A protein and the small-molecule ligand that binds it are described below.
Small molecule (SMILES): CN1[C@H]2C[C@H](OC(=O)[C@H](CO)c3ccccc3)C[C@@H]1[C@@H](O)C2

Sequence of chain 1.A:
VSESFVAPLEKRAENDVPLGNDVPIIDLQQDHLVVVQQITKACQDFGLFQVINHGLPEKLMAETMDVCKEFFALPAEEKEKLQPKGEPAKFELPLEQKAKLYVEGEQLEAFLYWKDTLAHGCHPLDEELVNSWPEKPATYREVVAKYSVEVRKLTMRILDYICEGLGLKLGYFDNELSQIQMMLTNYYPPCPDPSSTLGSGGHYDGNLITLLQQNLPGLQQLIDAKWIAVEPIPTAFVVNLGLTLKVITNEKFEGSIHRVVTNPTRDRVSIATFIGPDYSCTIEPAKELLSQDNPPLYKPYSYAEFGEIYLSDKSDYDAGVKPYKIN

Binding-site contacts:
Ligand atom C2 contacts residue GLU116 of chain 1.A at 3.4 Å.
Ligand atom C5 contacts residue GLU116 of chain 1.A at 3.6 Å.
Ligand atom C16 contacts residue ASN221 of chain 1.A at 3.8 Å.
Ligand atom O1 contacts residue AKG1 of chain 1.F at 2.7 Å (h-bond).
Ligand atom O1 contacts residue LEU198 of chain 1.A at 3.5 Å.
Ligand atom C6 contacts residue PHE289 of chain 1.A at 3.6 Å (hydrophobic).
Ligand atom C2 contacts residue PHE103 of chain 1.A at 3.6 Å (hydrophobic).
Ligand atom O3 contacts residue PHE289 of chain 1.A at 3.5 Å.
Ligand atom C7 contacts residue AKG1 of chain 1.F at 3.6 Å.
Ligand atom O1 contacts residue PHE289 of chain 1.A at 3.5 Å.
Ligand atom O4 contacts residue LEU326 of chain 1.A at 3.6 Å.
Ligand atom C8 contacts residue GLU116 of chain 1.A at 3.1 Å.
Ligand atom C15 contacts residue ASN221 of chain 1.A at 3.6 Å.
Ligand atom O4 contacts residue LEU107 of chain 1.A at 3.9 Å.
Ligand atom C8 contacts residue HIS217 of chain 1.A at 3.8 Å.
Ligand atom C15 contacts residue GLY220 of chain 1.A at 3.7 Å.
Ligand atom O2 contacts residue TYR325 of chain 1.A at 3.9 Å.
Ligand atom C5 contacts residue TYR325 of chain 1.A at 3.6 Å (hydrophobic).
Ligand atom C15 contacts residue TYR318 of chain 1.A at 3.2 Å (hydrophobic).
Ligand atom C16 contacts residue TYR325 of chain 1.A at 3.8 Å (hydrophobic).
Ligand atom C3 contacts residue LEU326 of chain 1.A at 3.7 Å (hydrophobic).
Ligand atom C5 contacts residue HIS217 of chain 1.A at 3.9 Å.
Ligand atom N1 contacts residue GLU116 of chain 1.A at 2.6 Å (salt-bridge).
Ligand atom C1 contacts residue GLU116 of chain 1.A at 3.2 Å.
Ligand atom C10 contacts residue PHE289 of chain 1.A at 3.8 Å (hydrophobic).
Ligand atom C4 contacts residue GLU116 of chain 1.A at 3.6 Å.
Ligand atom C17 contacts residue LEU107 of chain 1.A at 3.8 Å (hydrophobic).
Ligand atom C7 contacts residue PHE289 of chain 1.A at 3.5 Å (hydrophobic).
Ligand atom C6 contacts residue TYR325 of chain 1.A at 3.8 Å (hydrophobic).
Ligand atom C3 contacts residue GLU116 of chain 1.A at 3.9 Å.
Ligand atom C4 contacts residue TYR325 of chain 1.A at 3.3 Å (hydrophobic).
Ligand atom C6 contacts residue AKG1 of chain 1.F at 3.6 Å.
Ligand atom C7 contacts residue LEU198 of chain 1.A at 3.7 Å (hydrophobic).
Ligand atom C8 contacts residue SER214 of chain 1.A at 3.4 Å.
Ligand atom C15 contacts residue TYR325 of chain 1.A at 3.9 Å (hydrophobic).
Ligand atom C14 contacts residue TYR318 of chain 1.A at 3.5 Å (hydrophobic).
Ligand atom C6 contacts residue HIS217 of chain 1.A at 3.7 Å.
Ligand atom O3 contacts residue MET196 of chain 1.A at 3.8 Å.
Ligand atom O4 contacts residue PHE103 of chain 1.A at 3.3 Å.
Ligand atom C17 contacts residue PHE289 of chain 1.A at 3.8 Å (hydrophobic).